A small-molecule ligand and the protein it binds are described below.
Small molecule (SMILES): CC[C@H](C)[C@H](NC(=O)[C@@H]1CCCN1C(=O)[C@H](Cc1ccc(O)cc1)NC(=O)[C@H](CC(N)=O)NC(=O)[C@H](CCC(N)=O)NC(=O)[C@H](CO)NC(=O)[C@@H](N)C(C)C)C(=O)N[C@H](C(=O)N[C@@H](C)C=O)C(C)C

Binding-site contacts:
Ligand atom O contacts residue GLY48 of chain 1.A at 3.5 Å (h-bond).
Ligand atom N contacts residue ASP29 of chain 1.A at 2.9 Å (salt-bridge).
Ligand atom CA contacts residue ASP29 of chain 1.A at 3.5 Å.
Ligand atom OE1 contacts residue ARG8 of chain 1.B at 2.9 Å (salt-bridge).
Ligand atom CA contacts residue GLY48 of chain 1.B at 3.5 Å.
Ligand atom N contacts residue GLY27 of chain 1.A at 2.8 Å (h-bond).
Ligand atom CB contacts residue ILE84 of chain 1.A at 3.0 Å (hydrophobic).
Ligand atom CB contacts residue ASP29 of chain 1.A at 3.5 Å.
Ligand atom O contacts residue ASN25 of chain 1.B at 2.7 Å (h-bond).
Ligand atom N contacts residue GLY48 of chain 1.B at 2.6 Å (h-bond).
Ligand atom CD1 contacts residue ALA28 of chain 1.B at 3.5 Å (hydrophobic).
Ligand atom CG2 contacts residue GLY48 of chain 1.B at 3.2 Å.
Ligand atom OG contacts residue ILE47 of chain 1.A at 3.5 Å.
Ligand atom ND2 contacts residue ILE47 of chain 1.A at 3.4 Å.
Ligand atom O contacts residue GLY48 of chain 1.B at 3.0 Å (h-bond).
Ligand atom CA contacts residue GLY27 of chain 1.B at 3.5 Å.
Ligand atom OD1 contacts residue ASP29 of chain 1.A at 3.0 Å (salt-bridge).
Ligand atom CB contacts residue ILE47 of chain 1.A at 3.5 Å (hydrophobic).
Ligand atom CB contacts residue ASN25 of chain 1.A at 3.4 Å.
Ligand atom O contacts residue GLY48 of chain 1.A at 2.7 Å (h-bond).
Ligand atom N contacts residue ASN25 of chain 1.A at 3.5 Å (h-bond).
Ligand atom O contacts residue ILE47 of chain 1.A at 3.5 Å.
Ligand atom CD1 contacts residue ILE84 of chain 1.B at 3.5 Å (hydrophobic).
Ligand atom CE1 contacts residue GLY49 of chain 1.A at 3.4 Å.
Ligand atom OG contacts residue ASP30 of chain 1.A at 2.3 Å (salt-bridge).
Ligand atom CA contacts residue GLY27 of chain 1.A at 3.6 Å.
Ligand atom CA contacts residue GLY48 of chain 1.B at 3.6 Å.
Ligand atom CG contacts residue ILE84 of chain 1.A at 3.0 Å (hydrophobic).
Ligand atom O contacts residue ASP29 of chain 1.B at 3.3 Å (salt-bridge).
Ligand atom C contacts residue GLY48 of chain 1.B at 3.5 Å.
Ligand atom O contacts residue GLY49 of chain 1.B at 3.4 Å.
Ligand atom CB contacts residue ASP30 of chain 1.A at 3.4 Å.
Ligand atom O contacts residue ASP29 of chain 1.A at 2.8 Å (salt-bridge).
Ligand atom N contacts residue GLY27 of chain 1.B at 3.2 Å (h-bond).
Ligand atom CG1 contacts residue ALA28 of chain 1.B at 3.5 Å (hydrophobic).
Ligand atom O contacts residue GLY49 of chain 1.A at 3.3 Å.
Ligand atom N contacts residue GLY48 of chain 1.A at 2.9 Å (h-bond).
Ligand atom CA contacts residue ASN25 of chain 1.A at 3.5 Å.
Ligand atom OD1 contacts residue ASP30 of chain 1.A at 2.8 Å (salt-bridge).
Ligand atom CD contacts residue ILE84 of chain 1.A at 3.5 Å (hydrophobic).

Sequence of chain 1.B:
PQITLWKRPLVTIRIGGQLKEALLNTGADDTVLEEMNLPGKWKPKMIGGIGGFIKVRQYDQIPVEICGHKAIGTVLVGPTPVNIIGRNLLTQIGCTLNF

Sequence of chain 1.A:
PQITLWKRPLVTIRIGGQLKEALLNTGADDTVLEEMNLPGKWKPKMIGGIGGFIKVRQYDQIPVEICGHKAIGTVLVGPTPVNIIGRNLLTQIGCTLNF